Binding-site contacts:
Ligand atom O1P contacts residue LYS12 of chain 1.A at 3.6 Å (salt-bridge).
Ligand atom O1 contacts residue ILE177 of chain 1.A at 3.3 Å.
Ligand atom O4P contacts residue SER218 of chain 1.A at 2.8 Å (h-bond).
Ligand atom N2 contacts residue HIS100 of chain 1.A at 3.7 Å.
Ligand atom C2 contacts residue ILE177 of chain 1.A at 4.2 Å (hydrophobic).
Ligand atom N2 contacts residue LEU237 of chain 1.A at 3.6 Å (h-bond).
Ligand atom C1 contacts residue LYS12 of chain 1.A at 3.8 Å.
Ligand atom O2 contacts residue HIS100 of chain 1.A at 2.9 Å (h-bond).
Ligand atom O2P contacts residue GLY178 of chain 1.A at 3.9 Å.
Ligand atom O1P contacts residue GLY239 of chain 1.A at 3.3 Å.
Ligand atom O1 contacts residue HIS100 of chain 1.A at 2.8 Å (h-bond).
Ligand atom O3P contacts residue GLY239 of chain 1.A at 2.8 Å (h-bond).
Ligand atom O3P contacts residue SER218 of chain 1.A at 3.5 Å (h-bond).
Ligand atom O2 contacts residue ASN10 of chain 1.A at 3.1 Å (h-bond).
Ligand atom P contacts residue GLY239 of chain 1.A at 3.5 Å.
Ligand atom O3P contacts residue VAL219 of chain 1.A at 4.2 Å.
Ligand atom O2P contacts residue GLY240 of chain 1.A at 2.9 Å (h-bond).
Ligand atom C2 contacts residue LEU237 of chain 1.A at 3.9 Å (hydrophobic).
Ligand atom O3P contacts residue VAL238 of chain 1.A at 3.9 Å.
Ligand atom P contacts residue GLY240 of chain 1.A at 3.8 Å.
Ligand atom O3P contacts residue GLY240 of chain 1.A at 3.7 Å.
Ligand atom O4P contacts residue GLY217 of chain 1.A at 3.7 Å.
Ligand atom C2 contacts residue GLY217 of chain 1.A at 4.0 Å.
Ligand atom C2 contacts residue GLY239 of chain 1.A at 3.6 Å.
Ligand atom C1 contacts residue ILE177 of chain 1.A at 4.2 Å (hydrophobic).
Ligand atom N2 contacts residue GLY239 of chain 1.A at 4.2 Å.
Ligand atom O2 contacts residue LEU237 of chain 1.A at 3.3 Å.
Ligand atom O1 contacts residue LYS12 of chain 1.A at 2.9 Å (salt-bridge).
Ligand atom C1 contacts residue GLY239 of chain 1.A at 4.2 Å.
Ligand atom O1P contacts residue ILE177 of chain 1.A at 3.9 Å.
Ligand atom O4P contacts residue ILE177 of chain 1.A at 3.6 Å.
Ligand atom P contacts residue SER218 of chain 1.A at 3.8 Å.
Ligand atom O1 contacts residue GLU172 of chain 1.A at 3.8 Å.
Ligand atom O4P contacts residue GLY178 of chain 1.A at 2.9 Å (h-bond).
Ligand atom C1 contacts residue LEU237 of chain 1.A at 4.2 Å (hydrophobic).
Ligand atom O4P contacts residue ALA176 of chain 1.A at 3.5 Å (h-bond).
Ligand atom C1 contacts residue HIS100 of chain 1.A at 3.7 Å.
Ligand atom N2 contacts residue ASN10 of chain 1.A at 3.9 Å.
Ligand atom O2P contacts residue GLY239 of chain 1.A at 3.5 Å.
Ligand atom P contacts residue GLY178 of chain 1.A at 3.9 Å.

Sequence of chain 1.A:
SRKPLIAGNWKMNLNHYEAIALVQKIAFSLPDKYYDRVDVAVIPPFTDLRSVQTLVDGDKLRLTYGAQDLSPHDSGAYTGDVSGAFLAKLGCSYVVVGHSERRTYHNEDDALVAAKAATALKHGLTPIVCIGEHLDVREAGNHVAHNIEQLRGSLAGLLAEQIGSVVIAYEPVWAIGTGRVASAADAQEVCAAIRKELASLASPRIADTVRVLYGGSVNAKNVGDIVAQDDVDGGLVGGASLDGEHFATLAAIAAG

This protein binds this small molecule.
Small molecule (SMILES): O=C(COP(=O)(O)O)NO